Binding-site contacts:
Ligand atom O1 contacts residue SER126 of chain 1.A at 2.5 Å (h-bond).
Ligand atom O1 contacts residue GLY54 of chain 1.A at 4.3 Å.
Ligand atom O2 contacts residue GLY54 of chain 1.A at 2.8 Å (h-bond).
Ligand atom C3 contacts residue SER126 of chain 1.A at 4.3 Å.
Ligand atom C2 contacts residue GLY54 of chain 1.A at 4.5 Å.
Ligand atom C2 contacts residue GLY53 of chain 1.A at 3.5 Å.
Ligand atom C4 contacts residue GLY54 of chain 1.A at 3.3 Å.
Ligand atom C1 contacts residue GLY52 of chain 1.A at 4.3 Å.
Ligand atom C1 contacts residue SER126 of chain 1.A at 3.7 Å.
Ligand atom C3 contacts residue HIS248 of chain 1.A at 4.5 Å.
Ligand atom C4 contacts residue ALA127 of chain 1.A at 4.2 Å (hydrophobic).
Ligand atom O2 contacts residue SER126 of chain 1.A at 2.8 Å (h-bond).
Ligand atom O1 contacts residue THR218 of chain 1.A at 4.1 Å.
Ligand atom O1 contacts residue HIS248 of chain 1.A at 3.1 Å (h-bond).
Ligand atom O2 contacts residue GLY52 of chain 1.A at 4.0 Å.
Ligand atom C3 contacts residue GLY54 of chain 1.A at 3.5 Å.
Ligand atom C3 contacts residue GLY53 of chain 1.A at 3.5 Å.
Ligand atom O2 contacts residue ALA127 of chain 1.A at 3.2 Å (h-bond).
Ligand atom C4 contacts residue SER126 of chain 1.A at 2.9 Å.
Ligand atom O2 contacts residue GLY53 of chain 1.A at 3.0 Å (h-bond).
Ligand atom C4 contacts residue GLY53 of chain 1.A at 3.7 Å.
Ligand atom C1 contacts residue GLY53 of chain 1.A at 3.9 Å.
Ligand atom C1 contacts residue HIS248 of chain 1.A at 3.8 Å.
Ligand atom C4 contacts residue HIS248 of chain 1.A at 3.9 Å.
Ligand atom C2 contacts residue GLY52 of chain 1.A at 4.2 Å.

This protein binds this small molecule.
Small molecule (SMILES): CCCC(=O)O

Sequence of chain 1.A:
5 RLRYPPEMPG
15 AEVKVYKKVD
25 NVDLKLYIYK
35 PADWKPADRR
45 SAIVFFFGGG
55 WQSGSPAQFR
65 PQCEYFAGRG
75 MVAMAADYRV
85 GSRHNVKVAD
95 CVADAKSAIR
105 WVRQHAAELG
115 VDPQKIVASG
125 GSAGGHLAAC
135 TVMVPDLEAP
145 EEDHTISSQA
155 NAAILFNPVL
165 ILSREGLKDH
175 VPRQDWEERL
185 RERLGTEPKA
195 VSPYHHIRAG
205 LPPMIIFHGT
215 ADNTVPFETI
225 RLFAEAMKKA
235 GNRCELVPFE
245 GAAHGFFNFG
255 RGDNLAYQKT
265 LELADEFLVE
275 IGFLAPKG